Binding-site contacts:
Ligand atom O1 contacts residue HIS195 of chain 1.A at 3.3 Å.
Ligand atom O4 contacts residue TYR262 of chain 1.A at 4.3 Å.
Ligand atom C1 contacts residue HIS195 of chain 1.A at 3.8 Å.
Ligand atom C1 contacts residue HIS150 of chain 1.A at 4.0 Å.
Ligand atom C6 contacts residue ASP173 of chain 1.A at 4.3 Å.
Ligand atom C5 contacts residue ASP173 of chain 1.A at 4.2 Å.
Ligand atom O2 contacts residue HIS150 of chain 1.A at 2.7 Å (h-bond).
Ligand atom C3 contacts residue ASP173 of chain 1.A at 4.3 Å.
Ligand atom O4 contacts residue ASP173 of chain 1.A at 2.7 Å (salt-bridge).
Ligand atom O2 contacts residue ASN151 of chain 1.A at 4.3 Å.
Ligand atom C6 contacts residue HIS195 of chain 1.A at 3.7 Å.
Ligand atom O6B contacts residue TYR262 of chain 1.A at 2.6 Å (h-bond).
Ligand atom C5 contacts residue TYR262 of chain 1.A at 3.5 Å (hydrophobic).
Ligand atom O6A contacts residue LYS228 of chain 1.A at 3.9 Å.
Ligand atom C4 contacts residue ASP173 of chain 1.A at 3.8 Å.
Ligand atom C3 contacts residue ASN151 of chain 1.A at 3.9 Å.
Ligand atom O2 contacts residue ASN91 of chain 1.A at 3.0 Å (h-bond).
Ligand atom C6 contacts residue ARG226 of chain 1.A at 3.5 Å.
Ligand atom C2 contacts residue ASN151 of chain 1.A at 3.9 Å.
Ligand atom C6 contacts residue TYR262 of chain 1.A at 3.5 Å (hydrophobic).
Ligand atom C2 contacts residue ASP173 of chain 1.A at 3.9 Å.
Ligand atom C3 contacts residue TYR262 of chain 1.A at 4.3 Å (hydrophobic).
Ligand atom C1 contacts residue ASP173 of chain 1.A at 4.2 Å.
Ligand atom O3 contacts residue ASN151 of chain 1.A at 3.0 Å (h-bond).
Ligand atom C6 contacts residue LYS228 of chain 1.A at 3.7 Å.
Ligand atom O6A contacts residue HIS195 of chain 1.A at 2.7 Å (h-bond).
Ligand atom O6A contacts residue ASP173 of chain 1.A at 3.8 Å.
Ligand atom O5 contacts residue ASP173 of chain 1.A at 3.7 Å.
Ligand atom O1 contacts residue HIS150 of chain 1.A at 3.3 Å.
Ligand atom C3 contacts residue ASN91 of chain 1.A at 4.0 Å.
Ligand atom O6B contacts residue LYS228 of chain 1.A at 2.9 Å (salt-bridge).
Ligand atom O3 contacts residue ASN91 of chain 1.A at 3.2 Å (h-bond).
Ligand atom C2 contacts residue HIS150 of chain 1.A at 3.3 Å.
Ligand atom O4 contacts residue ASN151 of chain 1.A at 3.5 Å (h-bond).
Ligand atom C5 contacts residue HIS195 of chain 1.A at 4.1 Å.
Ligand atom O6A contacts residue ARG226 of chain 1.A at 2.8 Å (salt-bridge).
Ligand atom C4 contacts residue TYR262 of chain 1.A at 3.3 Å (hydrophobic).
Ligand atom O6B contacts residue ARG226 of chain 1.A at 3.2 Å (salt-bridge).
Ligand atom C2 contacts residue ASN91 of chain 1.A at 3.9 Å.
Ligand atom O5 contacts residue HIS195 of chain 1.A at 3.1 Å.

Sequence of chain 1.A:
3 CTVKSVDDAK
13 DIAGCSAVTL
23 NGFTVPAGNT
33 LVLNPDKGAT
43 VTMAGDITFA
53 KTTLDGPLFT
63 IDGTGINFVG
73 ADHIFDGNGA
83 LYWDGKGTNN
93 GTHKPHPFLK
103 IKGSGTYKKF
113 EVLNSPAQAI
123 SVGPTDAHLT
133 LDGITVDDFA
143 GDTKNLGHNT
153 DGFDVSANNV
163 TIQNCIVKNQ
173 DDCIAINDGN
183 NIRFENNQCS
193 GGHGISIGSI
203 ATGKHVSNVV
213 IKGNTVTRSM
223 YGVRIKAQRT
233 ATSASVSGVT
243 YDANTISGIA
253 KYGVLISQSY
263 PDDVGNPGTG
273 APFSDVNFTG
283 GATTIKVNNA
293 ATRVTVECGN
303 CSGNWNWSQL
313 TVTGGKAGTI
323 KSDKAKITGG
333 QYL

This small molecule binds to this protein.
Small molecule (SMILES): O=C(O)[C@H]1O[C@@H](O)[C@H](O)[C@@H](O)[C@H]1O